This protein binds this small molecule.
Small molecule (SMILES): N[C@@H](CCCC[NH3+])C(=O)O

Binding-site contacts:
Ligand atom N contacts residue ARG203 of chain 1.A at 4.5 Å.
Ligand atom CD contacts residue PHE130 of chain 1.A at 4.2 Å (hydrophobic).
Ligand atom CB contacts residue ARG203 of chain 1.A at 4.4 Å.
Ligand atom CG contacts residue LEU202 of chain 1.A at 4.2 Å (hydrophobic).
Ligand atom N contacts residue HIS231 of chain 1.A at 4.1 Å.
Ligand atom CG contacts residue VAL1 of chain 1.B at 4.0 Å (hydrophobic).
Ligand atom CA contacts residue ASN112 of chain 1.A at 4.2 Å.
Ligand atom O contacts residue HIS231 of chain 1.A at 3.8 Å.
Ligand atom CE contacts residue ASN111 of chain 1.A at 3.1 Å.
Ligand atom N contacts residue ASN112 of chain 1.A at 3.2 Å (h-bond).
Ligand atom CA contacts residue VAL1 of chain 1.B at 2.5 Å (hydrophobic).
Ligand atom O contacts residue VAL1 of chain 1.B at 3.9 Å.
Ligand atom OXT contacts residue HIS231 of chain 1.A at 3.4 Å (h-bond).
Ligand atom CD contacts residue ASN112 of chain 1.A at 4.3 Å.
Ligand atom O contacts residue ASN112 of chain 1.A at 3.1 Å (h-bond).
Ligand atom CA contacts residue ARG203 of chain 1.A at 4.0 Å.
Ligand atom N contacts residue LEU202 of chain 1.A at 4.3 Å.
Ligand atom CG contacts residue ASN111 of chain 1.A at 4.3 Å.
Ligand atom NZ contacts residue PHE130 of chain 1.A at 4.0 Å.
Ligand atom CA contacts residue LEU202 of chain 1.A at 4.3 Å (hydrophobic).
Ligand atom CD contacts residue LEU202 of chain 1.A at 4.2 Å (hydrophobic).
Ligand atom CE contacts residue PHE130 of chain 1.A at 4.0 Å (hydrophobic).
Ligand atom OXT contacts residue ASP226 of chain 1.A at 4.5 Å.
Ligand atom CG contacts residue ASN112 of chain 1.A at 3.5 Å.
Ligand atom C contacts residue VAL1 of chain 1.B at 3.6 Å (hydrophobic).
Ligand atom CA contacts residue HIS231 of chain 1.A at 3.8 Å.
Ligand atom C contacts residue ASN112 of chain 1.A at 4.0 Å.
Ligand atom CB contacts residue LEU202 of chain 1.A at 3.6 Å (hydrophobic).
Ligand atom CE contacts residue ASN112 of chain 1.A at 3.9 Å.
Ligand atom N contacts residue VAL1 of chain 1.B at 1.3 Å.
Ligand atom CD contacts residue ASN111 of chain 1.A at 4.2 Å.
Ligand atom CB contacts residue VAL1 of chain 1.B at 3.4 Å (hydrophobic).
Ligand atom C contacts residue HIS231 of chain 1.A at 3.6 Å.
Ligand atom NZ contacts residue ASN111 of chain 1.A at 3.7 Å.

Sequence of chain 1.A:
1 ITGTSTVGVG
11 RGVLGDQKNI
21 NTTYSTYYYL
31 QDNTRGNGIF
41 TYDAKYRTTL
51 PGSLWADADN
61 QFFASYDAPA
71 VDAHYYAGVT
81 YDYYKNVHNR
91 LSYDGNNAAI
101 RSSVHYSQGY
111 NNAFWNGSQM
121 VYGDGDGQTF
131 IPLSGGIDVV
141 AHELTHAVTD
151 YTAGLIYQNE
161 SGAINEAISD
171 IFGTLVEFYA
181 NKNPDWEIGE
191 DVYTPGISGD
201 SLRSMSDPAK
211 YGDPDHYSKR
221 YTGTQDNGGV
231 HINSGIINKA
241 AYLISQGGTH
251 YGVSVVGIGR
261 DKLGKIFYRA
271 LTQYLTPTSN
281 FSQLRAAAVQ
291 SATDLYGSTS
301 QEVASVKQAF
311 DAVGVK